A small-molecule ligand and the protein it binds are described below.
Small molecule (SMILES): CC(C)C[C@H](NC(=O)[C@@H]1CCCN1C(=O)CNC(=O)[C@H](Cc1ccccc1)NC(=O)[C@@H](N)CC(=O)O)C(=O)N[C@H](C(=O)NCC(=O)N[C@@H](C)C=O)C(C)C

Binding-site contacts:
Ligand atom CB contacts residue PRO88 of chain 1.A at 3.7 Å (hydrophobic).
Ligand atom OD2 contacts residue LYS80 of chain 1.A at 3.2 Å (salt-bridge).
Ligand atom CB contacts residue ALA76 of chain 1.A at 3.6 Å (hydrophobic).
Ligand atom CB contacts residue GLN87 of chain 1.A at 3.5 Å.
Ligand atom C contacts residue ALA76 of chain 1.A at 3.5 Å (hydrophobic).
Ligand atom OD1 contacts residue LYS80 of chain 1.A at 2.8 Å (salt-bridge).
Ligand atom CD2 contacts residue PRO79 of chain 1.A at 3.7 Å (hydrophobic).
Ligand atom O contacts residue GLN75 of chain 1.A at 3.2 Å.
Ligand atom CE1 contacts residue ARG123 of chain 1.A at 3.5 Å.
Ligand atom CG contacts residue ARG123 of chain 1.A at 3.8 Å.
Ligand atom C contacts residue LYS80 of chain 1.A at 3.6 Å.
Ligand atom CG contacts residue LYS80 of chain 1.A at 3.2 Å.
Ligand atom CA contacts residue LEU86 of chain 1.A at 3.1 Å (hydrophobic).
Ligand atom CA contacts residue ALA78 of chain 1.A at 3.6 Å (hydrophobic).
Ligand atom O contacts residue ALA77 of chain 1.A at 3.6 Å.
Ligand atom CG1 contacts residue VAL84 of chain 1.A at 3.6 Å (hydrophobic).
Ligand atom CD2 contacts residue ALA78 of chain 1.A at 3.5 Å (hydrophobic).
Ligand atom CE2 contacts residue ARG123 of chain 1.A at 3.6 Å.
Ligand atom O contacts residue ALA76 of chain 1.A at 3.0 Å (h-bond).
Ligand atom C contacts residue ALA78 of chain 1.A at 3.6 Å (hydrophobic).
Ligand atom CE2 contacts residue ALA77 of chain 1.A at 3.8 Å (hydrophobic).
Ligand atom N contacts residue ALA76 of chain 1.A at 2.7 Å (h-bond).
Ligand atom N contacts residue ALA78 of chain 1.A at 2.7 Å (h-bond).
Ligand atom C contacts residue LYS80 of chain 1.A at 3.7 Å.
Ligand atom O contacts residue LYS80 of chain 1.A at 3.3 Å.
Ligand atom CD2 contacts residue ALA77 of chain 1.A at 3.6 Å (hydrophobic).
Ligand atom O contacts residue LEU86 of chain 1.A at 3.4 Å.
Ligand atom CD1 contacts residue ARG123 of chain 1.A at 3.6 Å.
Ligand atom CA contacts residue ALA78 of chain 1.A at 3.6 Å (hydrophobic).
Ligand atom O contacts residue PRO79 of chain 1.A at 3.5 Å.
Ligand atom CA contacts residue ALA76 of chain 1.A at 3.5 Å (hydrophobic).
Ligand atom O contacts residue ALA77 of chain 1.A at 3.7 Å.
Ligand atom CA contacts residue ALA76 of chain 1.A at 3.5 Å (hydrophobic).
Ligand atom CD2 contacts residue ARG123 of chain 1.A at 3.6 Å.
Ligand atom O contacts residue LYS80 of chain 1.A at 3.0 Å (salt-bridge).
Ligand atom CD1 contacts residue LYS125 of chain 1.A at 3.7 Å.
Ligand atom CB contacts residue LEU86 of chain 1.A at 3.4 Å (hydrophobic).
Ligand atom CE2 contacts residue ARG121 of chain 1.A at 3.7 Å.
Ligand atom O contacts residue ALA76 of chain 1.A at 3.8 Å.
Ligand atom CZ contacts residue ARG123 of chain 1.A at 3.7 Å.

Sequence of chain 1.A:
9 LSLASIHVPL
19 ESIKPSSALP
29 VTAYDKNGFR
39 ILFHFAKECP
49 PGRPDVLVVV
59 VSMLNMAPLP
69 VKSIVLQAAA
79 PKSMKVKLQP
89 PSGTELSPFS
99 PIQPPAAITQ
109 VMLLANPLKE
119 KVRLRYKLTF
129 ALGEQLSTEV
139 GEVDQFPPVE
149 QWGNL